Binding-site contacts:
Ligand atom C8 contacts residue VAL567 of chain 1.B at 4.4 Å (hydrophobic).
Ligand atom C5 contacts residue SER545 of chain 1.B at 4.0 Å.
Ligand atom O7 contacts residue DT1 of chain 1.E at 4.0 Å.
Ligand atom O7 contacts residue ASN543 of chain 1.B at 3.6 Å (h-bond).
Ligand atom C6 contacts residue LYS323 of chain 1.A at 4.2 Å.
Ligand atom C6 contacts residue SER545 of chain 1.B at 4.2 Å.
Ligand atom O6 contacts residue TRP514 of chain 1.B at 4.2 Å.
Ligand atom C4 contacts residue ASN543 of chain 1.B at 4.3 Å.
Ligand atom C7 contacts residue ASN543 of chain 1.B at 3.5 Å.
Ligand atom O6 contacts residue LYS323 of chain 1.A at 2.9 Å (salt-bridge).
Ligand atom C5 contacts residue ASN543 of chain 1.B at 3.7 Å.
Ligand atom C2 contacts residue ASN543 of chain 1.B at 2.4 Å.
Ligand atom C8 contacts residue SER568 of chain 1.B at 3.9 Å.
Ligand atom C7 contacts residue DT1 of chain 1.E at 4.4 Å.
Ligand atom N2 contacts residue ASN543 of chain 1.B at 2.9 Å (h-bond).
Ligand atom C8 contacts residue DT1 of chain 1.E at 3.7 Å.
Ligand atom N2 contacts residue SER568 of chain 1.B at 4.3 Å.
Ligand atom O5 contacts residue SER545 of chain 1.B at 3.6 Å.
Ligand atom C3 contacts residue ASN543 of chain 1.B at 3.8 Å.
Ligand atom O5 contacts residue ASN543 of chain 1.B at 2.4 Å (h-bond).
Ligand atom C1 contacts residue SER545 of chain 1.B at 4.0 Å.
Ligand atom C1 contacts residue ASN543 of chain 1.B at 1.4 Å.

Sequence of chain 1.B:
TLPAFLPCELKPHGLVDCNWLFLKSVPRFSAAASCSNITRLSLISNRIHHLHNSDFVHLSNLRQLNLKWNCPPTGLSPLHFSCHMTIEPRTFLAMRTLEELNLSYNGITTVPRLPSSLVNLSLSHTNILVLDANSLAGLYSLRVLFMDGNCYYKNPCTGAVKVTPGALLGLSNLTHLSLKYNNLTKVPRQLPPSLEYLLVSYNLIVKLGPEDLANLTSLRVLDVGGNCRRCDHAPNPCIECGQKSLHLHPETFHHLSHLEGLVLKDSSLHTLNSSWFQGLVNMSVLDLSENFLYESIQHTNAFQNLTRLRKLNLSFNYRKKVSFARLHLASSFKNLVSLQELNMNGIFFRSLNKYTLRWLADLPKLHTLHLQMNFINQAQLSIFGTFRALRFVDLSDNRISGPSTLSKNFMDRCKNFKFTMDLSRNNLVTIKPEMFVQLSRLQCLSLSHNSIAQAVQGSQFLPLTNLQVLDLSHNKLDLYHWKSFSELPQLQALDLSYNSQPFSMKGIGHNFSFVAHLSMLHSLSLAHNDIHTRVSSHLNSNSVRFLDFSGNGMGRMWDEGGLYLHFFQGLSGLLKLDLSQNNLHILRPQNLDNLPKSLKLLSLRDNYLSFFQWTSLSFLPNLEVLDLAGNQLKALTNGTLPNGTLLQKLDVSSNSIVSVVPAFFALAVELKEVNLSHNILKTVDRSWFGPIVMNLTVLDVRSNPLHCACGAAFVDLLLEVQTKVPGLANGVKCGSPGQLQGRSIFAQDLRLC

A protein and the small-molecule ligand that binds it are described below.
Small molecule (SMILES): CC(=O)N[C@H]1[C@H](O[C@H]2[C@H](O)[C@@H](NC(C)=O)CO[C@@H]2CO)O[C@H](CO)[C@@H](O)[C@@H]1O

Sequence of chain 1.A:
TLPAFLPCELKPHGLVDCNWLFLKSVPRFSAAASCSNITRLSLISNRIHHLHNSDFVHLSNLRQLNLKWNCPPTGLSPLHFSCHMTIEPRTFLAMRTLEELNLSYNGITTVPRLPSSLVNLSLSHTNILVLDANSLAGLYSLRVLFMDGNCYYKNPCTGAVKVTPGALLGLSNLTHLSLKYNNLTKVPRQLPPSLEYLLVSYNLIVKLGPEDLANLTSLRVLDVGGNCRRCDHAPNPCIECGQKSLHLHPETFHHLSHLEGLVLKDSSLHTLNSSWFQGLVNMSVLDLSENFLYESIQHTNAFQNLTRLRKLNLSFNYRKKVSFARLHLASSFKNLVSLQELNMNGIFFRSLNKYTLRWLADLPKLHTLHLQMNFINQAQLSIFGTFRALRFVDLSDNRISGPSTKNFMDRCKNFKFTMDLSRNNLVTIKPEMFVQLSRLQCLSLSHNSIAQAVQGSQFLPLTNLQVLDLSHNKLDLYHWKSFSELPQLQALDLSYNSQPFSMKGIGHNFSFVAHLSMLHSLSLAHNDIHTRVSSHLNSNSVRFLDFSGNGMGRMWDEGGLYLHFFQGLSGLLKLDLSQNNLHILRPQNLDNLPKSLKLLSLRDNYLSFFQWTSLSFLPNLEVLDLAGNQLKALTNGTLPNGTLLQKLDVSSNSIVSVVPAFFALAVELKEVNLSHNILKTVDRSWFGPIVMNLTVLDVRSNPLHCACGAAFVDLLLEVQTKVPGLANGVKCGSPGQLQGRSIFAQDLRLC